Binding-site contacts:
Ligand atom C29 contacts residue CYS87 of chain 1.A at 3.7 Å (hydrophobic).
Ligand atom C25 contacts residue CYS87 of chain 1.A at 3.6 Å (hydrophobic).
Ligand atom O1 contacts residue CYS87 of chain 1.A at 3.7 Å.
Ligand atom C13 contacts residue GLN88 of chain 1.A at 3.7 Å.
Ligand atom C16 contacts residue PHE165 of chain 1.A at 3.8 Å (hydrophobic).
Ligand atom C26 contacts residue GLY86 of chain 1.A at 3.7 Å.
Ligand atom N contacts residue CYS87 of chain 1.A at 3.7 Å.
Ligand atom C22 contacts residue HIS251 of chain 1.A at 3.6 Å.
Ligand atom O3 contacts residue HIS251 of chain 1.A at 2.8 Å (h-bond).
Ligand atom O2 contacts residue LEU271 of chain 1.A at 3.7 Å.
Ligand atom O3 contacts residue TYR275 of chain 1.A at 2.5 Å (h-bond).
Ligand atom C22 contacts residue TYR275 of chain 1.A at 3.4 Å (hydrophobic).
Ligand atom C7 contacts residue SER91 of chain 1.A at 3.7 Å.
Ligand atom O2 contacts residue SER91 of chain 1.A at 2.6 Å (h-bond).
Ligand atom C15 contacts residue CYS87 of chain 1.A at 3.7 Å (hydrophobic).
Ligand atom C20 contacts residue PHE162 of chain 1.A at 3.6 Å (hydrophobic).
Ligand atom C25 contacts residue ILE143 of chain 1.A at 3.6 Å (hydrophobic).
Ligand atom N contacts residue ILE143 of chain 1.A at 3.8 Å.
Ligand atom O contacts residue CYS87 of chain 1.A at 3.6 Å (h-bond).
Ligand atom C8 contacts residue SER91 of chain 1.A at 3.7 Å.
Ligand atom O1 contacts residue HIS251 of chain 1.A at 3.4 Å.
Ligand atom N2 contacts residue ILE143 of chain 1.A at 3.6 Å.
Ligand atom O3 contacts residue HIS125 of chain 1.A at 3.6 Å.
Ligand atom C11 contacts residue SER84 of chain 1.A at 3.1 Å.
Ligand atom C22 contacts residue HIS125 of chain 1.A at 3.5 Å.
Ligand atom C19 contacts residue PHE162 of chain 1.A at 3.7 Å (hydrophobic).
Ligand atom C3 contacts residue CYS87 of chain 1.A at 3.8 Å (hydrophobic).
Ligand atom C13 contacts residue LEU267 of chain 1.A at 3.5 Å (hydrophobic).
Ligand atom C23 contacts residue CYS87 of chain 1.A at 3.6 Å (hydrophobic).
Ligand atom N1 contacts residue HIS251 of chain 1.A at 3.3 Å (h-bond).
Ligand atom C20 contacts residue PHE165 of chain 1.A at 3.3 Å (hydrophobic).
Ligand atom C12 contacts residue SER84 of chain 1.A at 3.3 Å.
Ligand atom C21 contacts residue PHE165 of chain 1.A at 3.5 Å (hydrophobic).
Ligand atom C19 contacts residue PHE165 of chain 1.A at 3.7 Å (hydrophobic).
Ligand atom C17 contacts residue CYS87 of chain 1.A at 3.6 Å (hydrophobic).
Ligand atom C contacts residue CYS87 of chain 1.A at 3.7 Å (hydrophobic).
Ligand atom O2 contacts residue HIS125 of chain 1.A at 2.8 Å (h-bond).
Ligand atom C22 contacts residue SER91 of chain 1.A at 3.6 Å.
Ligand atom C7 contacts residue TYR129 of chain 1.A at 3.7 Å (hydrophobic).
Ligand atom O2 contacts residue TYR275 of chain 1.A at 3.7 Å.

Sequence of chain 1.A:
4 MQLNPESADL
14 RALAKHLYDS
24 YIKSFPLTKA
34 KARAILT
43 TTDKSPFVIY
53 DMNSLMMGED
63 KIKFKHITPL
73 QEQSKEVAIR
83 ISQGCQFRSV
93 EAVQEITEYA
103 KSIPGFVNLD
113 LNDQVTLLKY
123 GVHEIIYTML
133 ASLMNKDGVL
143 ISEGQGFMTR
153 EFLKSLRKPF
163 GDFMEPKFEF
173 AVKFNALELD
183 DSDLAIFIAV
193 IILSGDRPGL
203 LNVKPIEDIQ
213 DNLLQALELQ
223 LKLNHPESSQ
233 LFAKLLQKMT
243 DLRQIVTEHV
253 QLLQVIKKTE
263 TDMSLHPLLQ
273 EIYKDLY

The small molecule below binds the protein below.
Small molecule (SMILES): CN(CCOc1ccc(C[C@H](Nc2ccccc2C(=O)c2ccccc2)C(=O)O)cc1)c1ccccn1